Binding-site contacts:
Ligand atom C8 contacts residue ALA160 of chain 1.A at 3.9 Å (hydrophobic).
Ligand atom C10 contacts residue ILE218 of chain 1.A at 4.0 Å (hydrophobic).
Ligand atom C9 contacts residue TYR161 of chain 1.A at 3.9 Å (hydrophobic).
Ligand atom O contacts residue TYR161 of chain 1.A at 2.8 Å (h-bond).
Ligand atom C10 contacts residue TYR161 of chain 1.A at 3.7 Å (hydrophobic).
Ligand atom C7 contacts residue ILE218 of chain 1.A at 4.0 Å (hydrophobic).
Ligand atom O contacts residue NAD1 of chain 1.E at 2.3 Å (h-bond).
Ligand atom C6 contacts residue ILE218 of chain 1.A at 3.7 Å (hydrophobic).
Ligand atom C17 contacts residue GLY99 of chain 1.A at 3.8 Å.
Ligand atom O contacts residue MET164 of chain 1.A at 3.7 Å.
Ligand atom C5 contacts residue PHE152 of chain 1.A at 3.9 Å (hydrophobic).
Ligand atom C2 contacts residue PHE152 of chain 1.A at 4.0 Å (hydrophobic).
Ligand atom C1 contacts residue TYR161 of chain 1.A at 3.3 Å (hydrophobic).
Ligand atom C5 contacts residue PRO196 of chain 1.A at 4.0 Å (hydrophobic).
Ligand atom N contacts residue NAD1 of chain 1.E at 2.9 Å (h-bond).
Ligand atom C1 contacts residue NAD1 of chain 1.E at 3.4 Å.
Ligand atom C contacts residue TYR161 of chain 1.A at 3.4 Å (hydrophobic).
Ligand atom C15 contacts residue GLY99 of chain 1.A at 3.8 Å.
Ligand atom C18 contacts residue NAD1 of chain 1.E at 3.4 Å.
Ligand atom C3 contacts residue NAD1 of chain 1.E at 3.7 Å.
Ligand atom C2 contacts residue TYR161 of chain 1.A at 3.9 Å (hydrophobic).
Ligand atom N contacts residue MET202 of chain 1.A at 3.3 Å (h-bond).
Ligand atom C16 contacts residue GLY99 of chain 1.A at 3.0 Å.
Ligand atom C8 contacts residue ILE218 of chain 1.A at 3.6 Å (hydrophobic).
Ligand atom C17 contacts residue NAD1 of chain 1.E at 3.1 Å.
Ligand atom C3 contacts residue PHE152 of chain 1.A at 3.4 Å (hydrophobic).
Ligand atom C4 contacts residue PHE152 of chain 1.A at 3.2 Å (hydrophobic).
Ligand atom C1 contacts residue PHE152 of chain 1.A at 3.7 Å (hydrophobic).
Ligand atom C11 contacts residue TYR161 of chain 1.A at 3.7 Å (hydrophobic).
Ligand atom C contacts residue NAD1 of chain 1.E at 3.4 Å.
Ligand atom C19 contacts residue NAD1 of chain 1.E at 2.9 Å.
Ligand atom C19 contacts residue MET202 of chain 1.A at 3.8 Å (hydrophobic).
Ligand atom O1 contacts residue MET202 of chain 1.A at 3.3 Å.
Ligand atom O contacts residue LYS168 of chain 1.A at 3.8 Å.
Ligand atom C9 contacts residue PHE152 of chain 1.A at 3.8 Å (hydrophobic).
Ligand atom C11 contacts residue MET202 of chain 1.A at 3.7 Å (hydrophobic).
Ligand atom C2 contacts residue NAD1 of chain 1.E at 3.3 Å.
Ligand atom O1 contacts residue NAD1 of chain 1.E at 3.4 Å (h-bond).
Ligand atom C13 contacts residue NAD1 of chain 1.E at 3.9 Å.
Ligand atom C12 contacts residue NAD1 of chain 1.E at 3.3 Å.

Sequence of chain 1.A:
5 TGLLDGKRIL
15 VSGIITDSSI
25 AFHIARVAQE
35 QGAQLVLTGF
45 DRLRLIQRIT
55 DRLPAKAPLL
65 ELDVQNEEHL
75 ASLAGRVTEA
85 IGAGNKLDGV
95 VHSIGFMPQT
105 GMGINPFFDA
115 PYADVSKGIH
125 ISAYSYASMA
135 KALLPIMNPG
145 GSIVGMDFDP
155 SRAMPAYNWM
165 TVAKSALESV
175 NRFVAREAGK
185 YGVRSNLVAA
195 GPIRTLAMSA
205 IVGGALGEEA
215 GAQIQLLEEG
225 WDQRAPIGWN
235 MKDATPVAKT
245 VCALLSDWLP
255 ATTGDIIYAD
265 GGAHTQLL

This small molecule binds to this protein.
Small molecule (SMILES): CC1(C)CCC(Cc2cc(O)c(-c3ccccc3)c(=O)[nH]2)CC1